This small molecule binds to this protein.
Small molecule (SMILES): CC(=O)N[C@@H]1[C@@H](O)[C@H](O)[C@@H](CO)O[C@H]1O

Binding-site contacts:
Ligand atom C2 contacts residue ASN87 of chain 26.C at 2.5 Å.
Ligand atom C8 contacts residue ILE155 of chain 26.C at 3.7 Å (hydrophobic).
Ligand atom C4 contacts residue ASN87 of chain 26.C at 4.2 Å.
Ligand atom C3 contacts residue ASN87 of chain 26.C at 3.8 Å.
Ligand atom C6 contacts residue SER79 of chain 26.C at 3.6 Å.
Ligand atom O6 contacts residue LEU91 of chain 26.C at 3.9 Å.
Ligand atom C5 contacts residue ASN87 of chain 26.C at 3.7 Å.
Ligand atom O6 contacts residue SER79 of chain 26.C at 2.5 Å (h-bond).
Ligand atom N2 contacts residue ASN87 of chain 26.C at 2.9 Å (h-bond).
Ligand atom O5 contacts residue ASN87 of chain 26.C at 2.4 Å (h-bond).
Ligand atom C7 contacts residue ASN87 of chain 26.C at 3.9 Å.
Ligand atom O7 contacts residue ASN87 of chain 26.C at 4.4 Å.
Ligand atom O5 contacts residue SER79 of chain 26.C at 3.8 Å.
Ligand atom C5 contacts residue SER79 of chain 26.C at 4.3 Å.
Ligand atom C1 contacts residue ASN87 of chain 26.C at 1.4 Å.

Sequence of chain 26.C:
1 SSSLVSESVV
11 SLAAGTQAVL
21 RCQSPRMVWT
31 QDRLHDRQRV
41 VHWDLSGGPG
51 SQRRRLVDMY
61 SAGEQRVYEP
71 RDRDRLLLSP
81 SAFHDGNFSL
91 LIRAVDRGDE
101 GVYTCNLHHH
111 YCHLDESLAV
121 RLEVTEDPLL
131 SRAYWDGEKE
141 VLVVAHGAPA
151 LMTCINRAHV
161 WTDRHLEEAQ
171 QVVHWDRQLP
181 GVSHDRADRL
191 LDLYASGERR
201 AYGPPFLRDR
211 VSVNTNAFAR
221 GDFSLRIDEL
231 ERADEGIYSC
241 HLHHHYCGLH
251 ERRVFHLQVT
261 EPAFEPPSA